Binding-site contacts:
Ligand atom OH contacts residue HIS73 of chain 1.G at 2.9 Å (h-bond).
Ligand atom O contacts residue TYR162 of chain 1.G at 2.5 Å (h-bond).
Ligand atom CA contacts residue GLU66 of chain 1.G at 3.3 Å.
Ligand atom CZ contacts residue HIS73 of chain 1.G at 3.5 Å.
Ligand atom CG contacts residue ASN80 of chain 1.G at 3.5 Å.
Ligand atom N contacts residue TYR10 of chain 1.G at 2.7 Å (h-bond).
Ligand atom N contacts residue GLU66 of chain 1.G at 3.0 Å (salt-bridge).
Ligand atom N contacts residue ASN80 of chain 1.G at 2.7 Å (h-bond).
Ligand atom CG1 contacts residue ASN80 of chain 1.G at 3.5 Å.
Ligand atom OXT contacts residue TYR87 of chain 1.G at 3.5 Å (h-bond).
Ligand atom CE1 contacts residue TYR10 of chain 1.G at 3.4 Å (hydrophobic).
Ligand atom CB contacts residue GLN159 of chain 1.G at 3.5 Å.
Ligand atom CA contacts residue THR146 of chain 1.G at 3.4 Å.
Ligand atom CD contacts residue HIS73 of chain 1.G at 3.5 Å.
Ligand atom CG2 contacts residue GLN159 of chain 1.G at 3.5 Å.
Ligand atom OH contacts residue ALA27 of chain 1.G at 3.4 Å.
Ligand atom N contacts residue LYS69 of chain 1.G at 3.1 Å (salt-bridge).
Ligand atom C contacts residue LYS149 of chain 1.G at 3.2 Å.
Ligand atom N contacts residue TYR174 of chain 1.G at 3.1 Å (h-bond).
Ligand atom C contacts residue LYS69 of chain 1.G at 3.3 Å.
Ligand atom CE2 contacts residue HIS73 of chain 1.G at 3.1 Å.
Ligand atom CD1 contacts residue TYR10 of chain 1.G at 3.3 Å (hydrophobic).
Ligand atom C contacts residue ASN80 of chain 1.G at 3.4 Å.
Ligand atom O contacts residue LYS69 of chain 1.G at 2.5 Å (salt-bridge).
Ligand atom C contacts residue THR146 of chain 1.G at 3.5 Å.
Ligand atom O contacts residue TYR87 of chain 1.G at 2.9 Å (h-bond).
Ligand atom NH1 contacts residue HIS73 of chain 1.G at 3.0 Å.
Ligand atom CG1 contacts residue GLN159 of chain 1.G at 3.1 Å.
Ligand atom CB contacts residue PHE102 of chain 1.G at 3.4 Å (hydrophobic).
Ligand atom O contacts residue THR146 of chain 1.G at 2.6 Å (h-bond).
Ligand atom CG contacts residue TYR174 of chain 1.G at 3.5 Å (hydrophobic).
Ligand atom N contacts residue PHE102 of chain 1.G at 3.2 Å.
Ligand atom CZ contacts residue HIS73 of chain 1.G at 3.5 Å.
Ligand atom O contacts residue LYS149 of chain 1.G at 3.4 Å.
Ligand atom O contacts residue THR76 of chain 1.G at 3.5 Å.
Ligand atom CD2 contacts residue GLU66 of chain 1.G at 3.1 Å.
Ligand atom CD1 contacts residue TYR162 of chain 1.G at 3.4 Å (hydrophobic).
Ligand atom CA contacts residue ASN80 of chain 1.G at 3.2 Å.
Ligand atom O contacts residue TRP150 of chain 1.G at 2.8 Å (h-bond).
Ligand atom OXT contacts residue LYS149 of chain 1.G at 2.4 Å (salt-bridge).

Sequence of chain 1.G:
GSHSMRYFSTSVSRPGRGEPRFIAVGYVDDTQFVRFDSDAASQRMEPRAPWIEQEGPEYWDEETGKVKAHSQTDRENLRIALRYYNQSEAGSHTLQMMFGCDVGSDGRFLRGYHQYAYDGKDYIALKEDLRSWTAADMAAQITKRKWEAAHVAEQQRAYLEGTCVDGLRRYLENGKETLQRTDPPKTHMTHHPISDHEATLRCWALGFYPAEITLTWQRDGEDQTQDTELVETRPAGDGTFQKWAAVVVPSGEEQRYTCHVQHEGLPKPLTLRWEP

A protein and the small-molecule ligand that binds it are described below.
Small molecule (SMILES): CC[C@H](C)[C@H](NC(=O)[C@H](CC(C)C)NC(=O)[C@@H](NC(=O)[C@H](CCCN=C(N)N)NC(=O)[C@@H](NC(=O)[C@@H]1CCCN1C(=O)[C@H](CC(C)C)NC(=O)[C@H](Cc1ccc(O)cc1)NC(=O)[C@@H](N)CC(C)C)C(C)C)C(C)C)C(=O)O